This small molecule binds to this protein.
Small molecule (SMILES): CC(=O)N[C@@H]1[C@@H](O)[C@H](O)[C@@H](CO)O[C@H]1O

Sequence of chain 1.B:
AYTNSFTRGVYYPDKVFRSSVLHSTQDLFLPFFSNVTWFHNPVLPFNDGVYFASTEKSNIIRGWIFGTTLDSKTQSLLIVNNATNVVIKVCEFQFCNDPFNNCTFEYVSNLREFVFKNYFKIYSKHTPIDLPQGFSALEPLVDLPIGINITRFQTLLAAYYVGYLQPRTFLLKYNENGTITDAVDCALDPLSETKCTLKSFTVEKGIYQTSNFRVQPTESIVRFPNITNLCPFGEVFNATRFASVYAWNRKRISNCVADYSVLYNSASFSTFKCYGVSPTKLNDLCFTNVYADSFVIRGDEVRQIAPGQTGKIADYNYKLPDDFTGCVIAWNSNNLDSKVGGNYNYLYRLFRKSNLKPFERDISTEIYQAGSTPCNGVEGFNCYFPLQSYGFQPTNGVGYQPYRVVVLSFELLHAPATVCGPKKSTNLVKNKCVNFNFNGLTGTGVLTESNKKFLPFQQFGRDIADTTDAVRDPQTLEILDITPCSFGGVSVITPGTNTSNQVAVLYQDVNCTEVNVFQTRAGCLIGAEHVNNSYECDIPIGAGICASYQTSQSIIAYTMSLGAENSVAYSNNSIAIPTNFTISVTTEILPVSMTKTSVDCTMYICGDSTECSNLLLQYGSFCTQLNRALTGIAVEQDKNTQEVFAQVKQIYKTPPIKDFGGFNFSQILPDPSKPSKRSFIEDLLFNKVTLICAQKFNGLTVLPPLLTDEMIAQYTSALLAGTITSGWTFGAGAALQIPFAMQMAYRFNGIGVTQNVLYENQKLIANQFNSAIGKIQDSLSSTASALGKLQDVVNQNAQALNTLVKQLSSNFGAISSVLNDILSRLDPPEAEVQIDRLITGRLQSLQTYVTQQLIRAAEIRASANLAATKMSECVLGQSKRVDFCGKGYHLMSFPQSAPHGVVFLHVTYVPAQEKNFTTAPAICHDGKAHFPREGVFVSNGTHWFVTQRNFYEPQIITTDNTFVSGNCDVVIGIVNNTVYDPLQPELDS

Binding-site contacts:
Ligand atom C4 contacts residue ASN234 of chain 1.B at 4.2 Å.
Ligand atom C1 contacts residue THR108 of chain 1.B at 3.8 Å.
Ligand atom N2 contacts residue ASN234 of chain 1.B at 2.9 Å (h-bond).
Ligand atom C5 contacts residue ASN234 of chain 1.B at 3.7 Å.
Ligand atom O5 contacts residue ASN234 of chain 1.B at 2.4 Å (h-bond).
Ligand atom C1 contacts residue THR236 of chain 1.B at 4.2 Å.
Ligand atom O5 contacts residue THR236 of chain 1.B at 4.4 Å.
Ligand atom O6 contacts residue THR108 of chain 1.B at 3.6 Å.
Ligand atom C7 contacts residue ASN234 of chain 1.B at 3.5 Å.
Ligand atom O5 contacts residue THR108 of chain 1.B at 3.3 Å.
Ligand atom C5 contacts residue THR108 of chain 1.B at 4.3 Å.
Ligand atom O7 contacts residue ASN234 of chain 1.B at 3.7 Å.
Ligand atom C1 contacts residue ASN234 of chain 1.B at 1.4 Å.
Ligand atom C2 contacts residue ASN234 of chain 1.B at 2.5 Å.
Ligand atom C3 contacts residue ASN234 of chain 1.B at 3.8 Å.
Ligand atom C5 contacts residue THR236 of chain 1.B at 4.3 Å.
Ligand atom C6 contacts residue THR108 of chain 1.B at 4.2 Å.